A small-molecule ligand and the protein it binds are described below.
Small molecule (SMILES): CCS(=O)(=O)Nc1ccc2c(c1)/C(=C(/Nc1ccc(CN3CCCCC3)cc1)c1ccccc1)C(=O)N2

Sequence of chain 1.C:
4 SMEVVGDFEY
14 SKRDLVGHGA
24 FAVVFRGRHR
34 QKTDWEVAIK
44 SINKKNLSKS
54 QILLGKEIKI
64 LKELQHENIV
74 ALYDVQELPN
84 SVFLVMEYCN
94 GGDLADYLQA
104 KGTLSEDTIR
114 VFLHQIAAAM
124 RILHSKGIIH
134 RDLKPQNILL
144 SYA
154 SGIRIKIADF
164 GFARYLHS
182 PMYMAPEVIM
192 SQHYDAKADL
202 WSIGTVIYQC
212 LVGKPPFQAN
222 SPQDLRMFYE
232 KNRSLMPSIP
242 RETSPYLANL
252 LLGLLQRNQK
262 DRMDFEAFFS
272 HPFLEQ

Binding-site contacts:
Ligand atom O2 contacts residue CYS92 of chain 1.C at 2.5 Å (h-bond).
Ligand atom C21 contacts residue VAL19 of chain 1.C at 3.5 Å (hydrophobic).
Ligand atom C6 contacts residue LEU142 of chain 1.C at 3.9 Å (hydrophobic).
Ligand atom C5 contacts residue LEU142 of chain 1.C at 3.6 Å (hydrophobic).
Ligand atom O1 contacts residue GLY22 of chain 1.C at 4.0 Å.
Ligand atom N1 contacts residue ALA41 of chain 1.C at 3.5 Å.
Ligand atom C8 contacts residue CYS92 of chain 1.C at 3.6 Å (hydrophobic).
Ligand atom C22 contacts residue VAL19 of chain 1.C at 3.7 Å (hydrophobic).
Ligand atom N1 contacts residue GLU90 of chain 1.C at 3.1 Å (salt-bridge).
Ligand atom N1 contacts residue LEU142 of chain 1.C at 3.7 Å.
Ligand atom O contacts residue ALA161 of chain 1.C at 4.0 Å.
Ligand atom C16 contacts residue LEU142 of chain 1.C at 3.9 Å (hydrophobic).
Ligand atom C contacts residue ASN140 of chain 1.C at 3.9 Å.
Ligand atom C19 contacts residue TYR91 of chain 1.C at 3.6 Å (hydrophobic).
Ligand atom C25 contacts residue ASN93 of chain 1.C at 4.0 Å.
Ligand atom O2 contacts residue GLU90 of chain 1.C at 3.6 Å.
Ligand atom C18 contacts residue CYS92 of chain 1.C at 3.3 Å (hydrophobic).
Ligand atom O2 contacts residue ALA41 of chain 1.C at 4.0 Å.
Ligand atom O contacts residue ASP162 of chain 1.C at 3.8 Å.
Ligand atom O contacts residue LYS43 of chain 1.C at 3.9 Å.
Ligand atom C13 contacts residue GLY20 of chain 1.C at 4.0 Å.
Ligand atom C5 contacts residue ALA41 of chain 1.C at 3.9 Å (hydrophobic).
Ligand atom C3 contacts residue VAL27 of chain 1.C at 3.9 Å (hydrophobic).
Ligand atom O2 contacts residue TYR91 of chain 1.C at 3.4 Å.
Ligand atom C18 contacts residue TYR91 of chain 1.C at 3.5 Å (hydrophobic).
Ligand atom C26 contacts residue GLY94 of chain 1.C at 3.5 Å.
Ligand atom O1 contacts residue LYS43 of chain 1.C at 3.4 Å.
Ligand atom C4 contacts residue LEU142 of chain 1.C at 3.9 Å (hydrophobic).
Ligand atom C1 contacts residue ASP162 of chain 1.C at 4.0 Å.
Ligand atom C27 contacts residue ASP99 of chain 1.C at 3.9 Å.
Ligand atom C8 contacts residue ALA41 of chain 1.C at 3.7 Å (hydrophobic).
Ligand atom C8 contacts residue LEU142 of chain 1.C at 4.0 Å (hydrophobic).
Ligand atom C4 contacts residue VAL27 of chain 1.C at 4.0 Å (hydrophobic).
Ligand atom C8 contacts residue GLU90 of chain 1.C at 3.7 Å.
Ligand atom C17 contacts residue CYS92 of chain 1.C at 3.7 Å (hydrophobic).
Ligand atom C28 contacts residue GLY95 of chain 1.C at 4.1 Å.
Ligand atom C28 contacts residue ASP99 of chain 1.C at 3.9 Å.
Ligand atom N2 contacts residue CYS92 of chain 1.C at 3.6 Å (h-bond).
Ligand atom C contacts residue ASP162 of chain 1.C at 3.7 Å.
Ligand atom C24 contacts residue ASN93 of chain 1.C at 3.9 Å.